This protein binds this small molecule.
Small molecule (SMILES): O=C1c2ccccc2C(=O)c2c1cc(S(=O)(=O)N1CCNCC1)c(O)c2O

Binding-site contacts:
Ligand atom C13 contacts residue PRO67 of chain 1.G at 3.8 Å (hydrophobic).
Ligand atom C16 contacts residue GLY93 of chain 1.G at 3.5 Å.
Ligand atom O contacts residue LYS283 of chain 1.G at 3.5 Å.
Ligand atom C6 contacts residue HIS92 of chain 1.G at 3.5 Å.
Ligand atom O4 contacts residue LYS283 of chain 1.G at 3.4 Å.
Ligand atom O2 contacts residue SER278 of chain 1.G at 3.1 Å.
Ligand atom C3 contacts residue ASN89 of chain 1.G at 3.9 Å.
Ligand atom C1 contacts residue ALA282 of chain 1.G at 3.7 Å (hydrophobic).
Ligand atom C12 contacts residue PRO67 of chain 1.G at 3.6 Å (hydrophobic).
Ligand atom C15 contacts residue GLY93 of chain 1.G at 3.9 Å.
Ligand atom C9 contacts residue HIS92 of chain 1.G at 3.7 Å.
Ligand atom O1 contacts residue ASN89 of chain 1.G at 3.0 Å (h-bond).
Ligand atom C10 contacts residue HIS92 of chain 1.G at 3.7 Å.
Ligand atom C4 contacts residue ASN89 of chain 1.G at 3.4 Å.
Ligand atom C17 contacts residue PRO67 of chain 1.G at 3.9 Å (hydrophobic).
Ligand atom O2 contacts residue GLY279 of chain 1.G at 2.8 Å (h-bond).
Ligand atom S contacts residue ASN89 of chain 1.G at 3.5 Å (h-bond).
Ligand atom C12 contacts residue HIS92 of chain 1.G at 3.3 Å.
Ligand atom O4 contacts residue HIS92 of chain 1.G at 3.8 Å.
Ligand atom N1 contacts residue HIS92 of chain 1.G at 3.7 Å.
Ligand atom C2 contacts residue HIS92 of chain 1.G at 3.7 Å.
Ligand atom C3 contacts residue HIS92 of chain 1.G at 3.0 Å.
Ligand atom C16 contacts residue TYR97 of chain 1.G at 3.3 Å (hydrophobic).
Ligand atom C5 contacts residue ARG87 of chain 1.G at 3.5 Å.
Ligand atom C13 contacts residue HIS92 of chain 1.G at 3.6 Å.
Ligand atom C1 contacts residue HIS92 of chain 1.G at 3.8 Å.
Ligand atom N contacts residue ASN89 of chain 1.G at 3.0 Å (h-bond).
Ligand atom O1 contacts residue ARG87 of chain 1.G at 2.9 Å (salt-bridge).
Ligand atom O1 contacts residue THR64 of chain 1.G at 3.2 Å.
Ligand atom C contacts residue HIS92 of chain 1.G at 3.7 Å.
Ligand atom C17 contacts residue HIS92 of chain 1.G at 3.7 Å.
Ligand atom C17 contacts residue GLY93 of chain 1.G at 3.9 Å.
Ligand atom N1 contacts residue ASN89 of chain 1.G at 3.2 Å (h-bond).
Ligand atom C8 contacts residue HIS92 of chain 1.G at 3.6 Å.
Ligand atom C11 contacts residue HIS92 of chain 1.G at 3.5 Å.
Ligand atom C6 contacts residue ALA282 of chain 1.G at 3.5 Å (hydrophobic).
Ligand atom C7 contacts residue HIS92 of chain 1.G at 3.4 Å.
Ligand atom C5 contacts residue ASN89 of chain 1.G at 3.0 Å.
Ligand atom C17 contacts residue TYR97 of chain 1.G at 3.5 Å (hydrophobic).
Ligand atom C10 contacts residue LYS283 of chain 1.G at 3.9 Å.

Sequence of chain 1.G:
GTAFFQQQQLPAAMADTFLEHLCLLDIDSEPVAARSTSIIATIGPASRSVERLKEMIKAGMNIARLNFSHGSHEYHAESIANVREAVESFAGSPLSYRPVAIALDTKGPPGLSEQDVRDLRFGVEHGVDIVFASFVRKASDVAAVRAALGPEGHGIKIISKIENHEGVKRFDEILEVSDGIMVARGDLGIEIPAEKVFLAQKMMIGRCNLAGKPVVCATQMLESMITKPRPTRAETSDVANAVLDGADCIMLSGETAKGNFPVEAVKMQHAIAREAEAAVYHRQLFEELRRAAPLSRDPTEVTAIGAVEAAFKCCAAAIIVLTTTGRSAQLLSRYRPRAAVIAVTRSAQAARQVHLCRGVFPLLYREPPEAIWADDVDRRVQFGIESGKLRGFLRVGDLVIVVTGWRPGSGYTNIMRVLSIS